This protein binds this small molecule.
Small molecule (SMILES): CC(=O)N[C@H]1[C@H]([C@H](O)[C@H](O)CO)O[C@@](O[C@H]2[C@@H](O)[C@@H](CO)O[C@@H](O[C@H]3[C@H](O)[C@@H](O)[C@@H](O)O[C@@H]3CO)[C@@H]2O)(C(=O)O)C[C@@H]1O

Binding-site contacts:
Ligand atom C10 contacts residue ALA64 of chain 1.A at 4.5 Å (hydrophobic).
Ligand atom O10 contacts residue GLN65 of chain 1.A at 4.0 Å.
Ligand atom C10 contacts residue GLN65 of chain 1.A at 4.5 Å.
Ligand atom O10 contacts residue ALA64 of chain 1.A at 3.8 Å.
Ligand atom O9 contacts residue THR42 of chain 1.A at 4.0 Å.
Ligand atom C11 contacts residue GLN65 of chain 1.A at 3.7 Å.

Sequence of chain 1.A:
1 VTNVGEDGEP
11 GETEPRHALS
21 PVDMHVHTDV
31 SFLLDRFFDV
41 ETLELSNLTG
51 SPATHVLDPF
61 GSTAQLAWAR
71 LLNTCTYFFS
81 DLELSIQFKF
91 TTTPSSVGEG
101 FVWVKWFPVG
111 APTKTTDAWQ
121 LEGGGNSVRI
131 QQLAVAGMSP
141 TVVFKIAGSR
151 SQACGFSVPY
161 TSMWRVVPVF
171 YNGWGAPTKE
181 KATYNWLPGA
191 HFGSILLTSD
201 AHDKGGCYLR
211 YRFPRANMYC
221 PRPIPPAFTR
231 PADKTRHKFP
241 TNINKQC